Binding-site contacts:
Ligand atom C7 contacts residue ASN603 of chain 1.A at 3.9 Å.
Ligand atom C5 contacts residue ASN603 of chain 1.A at 3.7 Å.
Ligand atom O7 contacts residue THR605 of chain 1.A at 2.7 Å (h-bond).
Ligand atom C1 contacts residue ASN603 of chain 1.A at 1.4 Å.
Ligand atom O7 contacts residue ASN603 of chain 1.A at 4.3 Å.
Ligand atom N2 contacts residue THR605 of chain 1.A at 4.1 Å.
Ligand atom O6 contacts residue ASN603 of chain 1.A at 3.9 Å.
Ligand atom O5 contacts residue ASN603 of chain 1.A at 2.4 Å (h-bond).
Ligand atom O6 contacts residue ARG633 of chain 1.A at 4.4 Å.
Ligand atom O6 contacts residue GLN631 of chain 1.A at 3.8 Å.
Ligand atom C3 contacts residue ASN603 of chain 1.A at 3.8 Å.
Ligand atom C6 contacts residue ASN603 of chain 1.A at 4.4 Å.
Ligand atom C2 contacts residue THR605 of chain 1.A at 4.3 Å.
Ligand atom C4 contacts residue ASN603 of chain 1.A at 4.3 Å.
Ligand atom N2 contacts residue ASN603 of chain 1.A at 2.9 Å (h-bond).
Ligand atom C2 contacts residue ASN603 of chain 1.A at 2.5 Å.
Ligand atom C7 contacts residue THR605 of chain 1.A at 3.4 Å.
Ligand atom C8 contacts residue THR605 of chain 1.A at 4.1 Å.

Sequence of chain 1.A:
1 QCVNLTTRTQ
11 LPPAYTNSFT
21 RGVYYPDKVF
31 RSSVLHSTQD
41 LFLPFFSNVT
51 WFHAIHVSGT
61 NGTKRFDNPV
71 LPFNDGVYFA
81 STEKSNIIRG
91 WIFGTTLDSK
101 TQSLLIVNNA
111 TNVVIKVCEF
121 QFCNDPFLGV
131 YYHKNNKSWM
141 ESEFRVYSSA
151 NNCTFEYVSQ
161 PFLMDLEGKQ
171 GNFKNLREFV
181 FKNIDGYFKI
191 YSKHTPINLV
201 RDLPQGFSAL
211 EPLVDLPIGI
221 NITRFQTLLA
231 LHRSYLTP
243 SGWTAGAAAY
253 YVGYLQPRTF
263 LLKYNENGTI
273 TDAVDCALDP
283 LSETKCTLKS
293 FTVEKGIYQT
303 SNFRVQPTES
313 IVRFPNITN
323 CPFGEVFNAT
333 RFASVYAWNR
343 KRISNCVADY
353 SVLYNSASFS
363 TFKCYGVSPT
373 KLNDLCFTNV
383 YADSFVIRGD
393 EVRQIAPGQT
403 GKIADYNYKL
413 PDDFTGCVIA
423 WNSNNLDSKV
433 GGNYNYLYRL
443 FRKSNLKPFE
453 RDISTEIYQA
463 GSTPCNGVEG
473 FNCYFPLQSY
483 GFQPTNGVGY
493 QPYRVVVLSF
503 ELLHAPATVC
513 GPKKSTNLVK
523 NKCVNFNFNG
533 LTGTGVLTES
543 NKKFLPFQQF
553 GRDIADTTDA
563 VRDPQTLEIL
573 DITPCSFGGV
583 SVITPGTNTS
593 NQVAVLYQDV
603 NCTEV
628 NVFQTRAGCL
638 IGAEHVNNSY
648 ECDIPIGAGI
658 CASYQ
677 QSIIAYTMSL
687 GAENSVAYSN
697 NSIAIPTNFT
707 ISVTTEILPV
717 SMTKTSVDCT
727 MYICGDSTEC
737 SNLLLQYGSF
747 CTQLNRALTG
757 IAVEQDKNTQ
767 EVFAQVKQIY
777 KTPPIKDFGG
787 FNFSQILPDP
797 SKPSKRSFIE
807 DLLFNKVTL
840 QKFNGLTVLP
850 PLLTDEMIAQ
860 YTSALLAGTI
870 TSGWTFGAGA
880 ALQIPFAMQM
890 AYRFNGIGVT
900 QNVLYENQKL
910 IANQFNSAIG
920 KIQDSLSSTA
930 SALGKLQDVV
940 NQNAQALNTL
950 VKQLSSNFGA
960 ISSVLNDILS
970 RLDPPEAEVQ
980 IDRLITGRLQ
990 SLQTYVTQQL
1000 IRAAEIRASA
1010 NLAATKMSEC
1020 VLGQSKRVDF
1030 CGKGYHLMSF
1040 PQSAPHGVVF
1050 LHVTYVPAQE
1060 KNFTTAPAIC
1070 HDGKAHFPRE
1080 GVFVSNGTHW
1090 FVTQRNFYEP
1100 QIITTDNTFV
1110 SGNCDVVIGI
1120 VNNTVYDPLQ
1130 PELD

A protein and the small-molecule ligand that binds it are described below.
Small molecule (SMILES): CC(=O)N[C@@H]1[C@@H](O)[C@H](O)[C@@H](CO)O[C@H]1O